Binding-site contacts:
Ligand atom O7 contacts residue GLN892 of chain 1.A at 3.2 Å (h-bond).
Ligand atom C8 contacts residue GLN892 of chain 1.A at 4.3 Å.
Ligand atom C8 contacts residue LYS1070 of chain 1.C at 3.7 Å.
Ligand atom C6 contacts residue ALA703 of chain 1.C at 4.3 Å (hydrophobic).
Ligand atom C2 contacts residue ASN1071 of chain 1.C at 2.5 Å.
Ligand atom O5 contacts residue ASN1071 of chain 1.C at 2.3 Å (h-bond).
Ligand atom C8 contacts residue ASN1071 of chain 1.C at 3.5 Å.
Ligand atom C3 contacts residue ASN1071 of chain 1.C at 3.8 Å.
Ligand atom O4 contacts residue ALA703 of chain 1.C at 4.3 Å.
Ligand atom C1 contacts residue ASN1071 of chain 1.C at 1.4 Å.
Ligand atom C8 contacts residue GLU1069 of chain 1.C at 4.0 Å.
Ligand atom N2 contacts residue ASN1071 of chain 1.C at 3.1 Å (h-bond).
Ligand atom C7 contacts residue ASN1071 of chain 1.C at 3.3 Å.
Ligand atom C1 contacts residue GLN892 of chain 1.A at 4.1 Å.
Ligand atom C4 contacts residue ASN1071 of chain 1.C at 4.2 Å.
Ligand atom C5 contacts residue ASN1071 of chain 1.C at 3.6 Å.
Ligand atom O7 contacts residue ASN1071 of chain 1.C at 3.6 Å.
Ligand atom C5 contacts residue ALA703 of chain 1.C at 3.8 Å (hydrophobic).
Ligand atom C7 contacts residue GLN892 of chain 1.A at 3.8 Å.
Ligand atom C8 contacts residue ALA710 of chain 1.C at 4.1 Å (hydrophobic).

A small-molecule ligand and the protein it binds are described below.
Small molecule (SMILES): CC(=O)N[C@@H]1[C@@H](O)[C@H](O)[C@@H](CO)O[C@H]1O

Sequence of chain 1.C:
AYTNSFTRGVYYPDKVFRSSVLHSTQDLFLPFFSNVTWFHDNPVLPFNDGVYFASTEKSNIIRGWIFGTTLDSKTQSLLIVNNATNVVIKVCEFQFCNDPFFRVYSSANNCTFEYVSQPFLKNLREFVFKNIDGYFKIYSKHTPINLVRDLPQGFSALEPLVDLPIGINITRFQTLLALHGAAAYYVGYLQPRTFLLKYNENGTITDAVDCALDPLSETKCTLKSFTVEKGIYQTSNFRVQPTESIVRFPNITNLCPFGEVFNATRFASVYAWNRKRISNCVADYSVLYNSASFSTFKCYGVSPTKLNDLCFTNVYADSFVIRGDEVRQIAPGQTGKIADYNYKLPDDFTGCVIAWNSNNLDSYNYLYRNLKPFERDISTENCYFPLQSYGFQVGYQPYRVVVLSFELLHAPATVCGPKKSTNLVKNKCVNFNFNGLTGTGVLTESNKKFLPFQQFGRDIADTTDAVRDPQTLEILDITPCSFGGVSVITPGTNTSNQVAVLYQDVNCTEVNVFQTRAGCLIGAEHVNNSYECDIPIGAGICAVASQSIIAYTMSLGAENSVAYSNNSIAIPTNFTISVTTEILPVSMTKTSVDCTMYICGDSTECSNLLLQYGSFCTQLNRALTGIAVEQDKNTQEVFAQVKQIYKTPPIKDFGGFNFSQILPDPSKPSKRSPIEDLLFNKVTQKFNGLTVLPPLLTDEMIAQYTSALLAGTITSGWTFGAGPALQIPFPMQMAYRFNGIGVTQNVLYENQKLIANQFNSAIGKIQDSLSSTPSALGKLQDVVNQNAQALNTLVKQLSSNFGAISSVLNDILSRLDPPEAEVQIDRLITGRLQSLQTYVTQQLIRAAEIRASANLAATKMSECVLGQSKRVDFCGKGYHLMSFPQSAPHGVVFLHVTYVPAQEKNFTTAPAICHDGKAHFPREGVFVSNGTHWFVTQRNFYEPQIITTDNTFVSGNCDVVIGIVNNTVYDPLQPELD

Sequence of chain 1.A:
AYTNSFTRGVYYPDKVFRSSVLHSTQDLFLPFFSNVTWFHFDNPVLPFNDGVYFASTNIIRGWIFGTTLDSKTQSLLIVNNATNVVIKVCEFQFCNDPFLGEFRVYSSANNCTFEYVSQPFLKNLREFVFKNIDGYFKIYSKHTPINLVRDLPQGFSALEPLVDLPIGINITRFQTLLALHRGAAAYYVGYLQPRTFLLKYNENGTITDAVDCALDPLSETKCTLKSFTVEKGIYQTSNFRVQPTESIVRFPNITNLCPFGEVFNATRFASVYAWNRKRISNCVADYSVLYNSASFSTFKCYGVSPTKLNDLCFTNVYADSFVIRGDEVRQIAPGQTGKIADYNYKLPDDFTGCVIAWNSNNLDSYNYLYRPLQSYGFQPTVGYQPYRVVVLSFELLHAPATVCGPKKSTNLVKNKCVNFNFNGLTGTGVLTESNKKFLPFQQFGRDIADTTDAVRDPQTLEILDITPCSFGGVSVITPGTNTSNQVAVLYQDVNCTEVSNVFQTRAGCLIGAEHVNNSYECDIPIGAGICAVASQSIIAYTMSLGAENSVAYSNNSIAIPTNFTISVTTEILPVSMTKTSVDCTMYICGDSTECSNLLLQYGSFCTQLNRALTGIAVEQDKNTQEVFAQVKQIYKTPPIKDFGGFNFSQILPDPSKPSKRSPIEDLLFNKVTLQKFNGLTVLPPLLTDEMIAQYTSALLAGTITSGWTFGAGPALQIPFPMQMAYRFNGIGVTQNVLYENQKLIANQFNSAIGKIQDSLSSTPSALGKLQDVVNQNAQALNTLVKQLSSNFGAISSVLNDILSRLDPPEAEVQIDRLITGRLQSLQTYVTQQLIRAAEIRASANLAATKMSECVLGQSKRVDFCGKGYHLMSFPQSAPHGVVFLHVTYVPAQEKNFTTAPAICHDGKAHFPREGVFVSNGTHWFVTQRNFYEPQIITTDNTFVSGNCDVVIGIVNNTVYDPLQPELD